Binding-site contacts:
Ligand atom C10 contacts residue TYR75 of chain 1.B at 3.9 Å (hydrophobic).
Ligand atom C10 contacts residue MET280 of chain 1.B at 3.8 Å (hydrophobic).
Ligand atom C10 contacts residue GLN379 of chain 1.B at 4.0 Å.
Ligand atom C10 contacts residue ASN236 of chain 1.B at 4.1 Å.
Ligand atom C9 contacts residue HEM1 of chain 1.H at 3.5 Å.
Ligand atom C8 contacts residue ASN236 of chain 1.B at 3.9 Å.
Ligand atom C4 contacts residue VAL70 of chain 1.B at 4.0 Å (hydrophobic).
Ligand atom C2 contacts residue ILE228 of chain 1.B at 4.3 Å (hydrophobic).
Ligand atom C6 contacts residue LEU82 of chain 1.B at 4.2 Å (hydrophobic).
Ligand atom C1 contacts residue ASN236 of chain 1.B at 3.9 Å.
Ligand atom C2 contacts residue HEM1 of chain 1.H at 4.0 Å.
Ligand atom C9 contacts residue VAL281 of chain 1.B at 3.7 Å (hydrophobic).
Ligand atom C10 contacts residue VAL380 of chain 1.B at 3.7 Å (hydrophobic).
Ligand atom C7 contacts residue ILE228 of chain 1.B at 4.0 Å (hydrophobic).
Ligand atom C3 contacts residue VAL70 of chain 1.B at 4.0 Å (hydrophobic).
Ligand atom C5 contacts residue THR71 of chain 1.B at 3.8 Å.
Ligand atom C10 contacts residue ALA279 of chain 1.B at 4.2 Å (hydrophobic).
Ligand atom C8 contacts residue VAL281 of chain 1.B at 4.5 Å (hydrophobic).
Ligand atom C7 contacts residue GLY232 of chain 1.B at 3.7 Å.
Ligand atom C4 contacts residue GLN379 of chain 1.B at 4.5 Å.
Ligand atom C6 contacts residue LEU231 of chain 1.B at 4.4 Å (hydrophobic).
Ligand atom C3 contacts residue ALA85 of chain 1.B at 3.8 Å (hydrophobic).
Ligand atom C6 contacts residue TYR75 of chain 1.B at 4.0 Å (hydrophobic).
Ligand atom C9 contacts residue ALA279 of chain 1.B at 4.3 Å (hydrophobic).
Ligand atom C7 contacts residue ASN236 of chain 1.B at 3.7 Å.
Ligand atom C4 contacts residue VAL281 of chain 1.B at 4.5 Å (hydrophobic).
Ligand atom C5 contacts residue LEU82 of chain 1.B at 4.1 Å (hydrophobic).
Ligand atom C5 contacts residue TYR75 of chain 1.B at 3.9 Å (hydrophobic).
Ligand atom C7 contacts residue LEU231 of chain 1.B at 4.0 Å (hydrophobic).
Ligand atom C2 contacts residue ALA85 of chain 1.B at 4.3 Å (hydrophobic).
Ligand atom C9 contacts residue ASN236 of chain 1.B at 4.1 Å.
Ligand atom O contacts residue ASN236 of chain 1.B at 2.9 Å (h-bond).
Ligand atom C3 contacts residue HEM1 of chain 1.H at 4.3 Å.

Sequence of chain 1.B:
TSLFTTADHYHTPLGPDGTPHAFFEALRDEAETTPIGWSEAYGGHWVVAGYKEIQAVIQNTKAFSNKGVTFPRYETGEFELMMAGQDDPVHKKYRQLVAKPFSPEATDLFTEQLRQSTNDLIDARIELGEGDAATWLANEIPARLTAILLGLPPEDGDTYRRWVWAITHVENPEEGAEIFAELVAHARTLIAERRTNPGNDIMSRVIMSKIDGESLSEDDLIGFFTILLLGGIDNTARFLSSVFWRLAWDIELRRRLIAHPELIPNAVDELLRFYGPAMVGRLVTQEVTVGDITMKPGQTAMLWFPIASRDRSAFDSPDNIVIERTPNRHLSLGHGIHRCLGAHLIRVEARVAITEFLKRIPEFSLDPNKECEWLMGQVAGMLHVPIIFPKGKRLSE

This protein binds this small molecule.
Small molecule (SMILES): CC12CCC(CC1)C(C)(C)O2